The protein below binds the small molecule below.
Small molecule (SMILES): Nc1nc2c(ncn2[C@@H]2O[C@H](CO[P](=O)(O)O[P](=O)(O)NP(=O)(O)O)[C@@H](O)[C@H]2O)c(=O)[nH]1

Binding-site contacts:
Ligand atom O6 contacts residue ASN117 of chain 1.B at 2.9 Å (h-bond).
Ligand atom O1A contacts residue ALA19 of chain 1.B at 2.7 Å (h-bond).
Ligand atom O2G contacts residue PRO35 of chain 1.B at 3.3 Å.
Ligand atom O4' contacts residue LYS118 of chain 1.B at 2.6 Å (salt-bridge).
Ligand atom O2A contacts residue MG1 of chain 1.E at 2.6 Å.
Ligand atom N2 contacts residue ASP120 of chain 1.B at 3.1 Å (salt-bridge).
Ligand atom O2' contacts residue PHE29 of chain 1.B at 3.1 Å.
Ligand atom C5' contacts residue GLY14 of chain 1.B at 3.3 Å.
Ligand atom O2' contacts residue VAL30 of chain 1.B at 3.3 Å (h-bond).
Ligand atom O3G contacts residue THR36 of chain 1.B at 2.4 Å (h-bond).
Ligand atom N2 contacts residue LEU121 of chain 1.B at 2.9 Å.
Ligand atom C8 contacts residue LYS118 of chain 1.B at 3.2 Å.
Ligand atom O3A contacts residue GLY16 of chain 1.B at 3.2 Å (h-bond).
Ligand atom N7 contacts residue ASN117 of chain 1.B at 3.0 Å (h-bond).
Ligand atom O1B contacts residue LYS17 of chain 1.B at 2.6 Å.
Ligand atom O2' contacts residue ASP31 of chain 1.B at 3.1 Å (salt-bridge).
Ligand atom N2 contacts residue LYS148 of chain 1.B at 3.3 Å.
Ligand atom O1B contacts residue VAL15 of chain 1.B at 3.2 Å (h-bond).
Ligand atom PA contacts residue MG1 of chain 1.E at 3.3 Å.
Ligand atom O1G contacts residue GLY61 of chain 1.B at 2.8 Å (h-bond).
Ligand atom O2B contacts residue SER18 of chain 1.B at 2.6 Å (h-bond).
Ligand atom O1A contacts residue SER18 of chain 1.B at 3.1 Å (h-bond).
Ligand atom O1B contacts residue GLY16 of chain 1.B at 2.8 Å (h-bond).
Ligand atom N3B contacts residue GLY14 of chain 1.B at 3.0 Å (h-bond).
Ligand atom C1' contacts residue LYS118 of chain 1.B at 3.3 Å.
Ligand atom PG contacts residue MG1 of chain 1.E at 3.3 Å.
Ligand atom O1A contacts residue GLY16 of chain 1.B at 3.2 Å.
Ligand atom O2G contacts residue THR36 of chain 1.B at 3.4 Å (h-bond).
Ligand atom PB contacts residue MG1 of chain 1.E at 3.1 Å.
Ligand atom O6 contacts residue SER146 of chain 1.B at 3.4 Å.
Ligand atom O3' contacts residue ASP31 of chain 1.B at 2.6 Å (salt-bridge).
Ligand atom O3G contacts residue MG1 of chain 1.E at 2.3 Å.
Ligand atom O2B contacts residue MG1 of chain 1.E at 2.2 Å.
Ligand atom N9 contacts residue LYS118 of chain 1.B at 3.0 Å (salt-bridge).
Ligand atom O3G contacts residue SER18 of chain 1.B at 3.3 Å (h-bond).
Ligand atom O1G contacts residue LYS17 of chain 1.B at 2.9 Å (salt-bridge).
Ligand atom C4 contacts residue LYS118 of chain 1.B at 3.3 Å.
Ligand atom O6 contacts residue ALA147 of chain 1.B at 2.7 Å (h-bond).
Ligand atom N1 contacts residue ASP120 of chain 1.B at 3.2 Å (salt-bridge).
Ligand atom N3B contacts residue MG1 of chain 1.E at 3.2 Å.

Sequence of chain 1.B:
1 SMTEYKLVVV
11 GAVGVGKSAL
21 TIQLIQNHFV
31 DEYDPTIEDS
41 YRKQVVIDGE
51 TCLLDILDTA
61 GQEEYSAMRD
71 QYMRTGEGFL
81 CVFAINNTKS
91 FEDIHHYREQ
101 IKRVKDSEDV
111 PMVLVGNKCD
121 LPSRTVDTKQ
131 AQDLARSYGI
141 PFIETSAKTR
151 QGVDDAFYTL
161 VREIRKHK